Binding-site contacts:
Ligand atom P contacts residue ASP192 of chain 1.C at 3.1 Å.
Ligand atom N6 contacts residue DT3 of chain 1.A at 2.8 Å (h-bond).
Ligand atom N3 contacts residue DG6 of chain 1.A at 2.8 Å (h-bond).
Ligand atom OP1 contacts residue NA1 of chain 1.E at 1.8 Å (h-bond).
Ligand atom C2 contacts residue DT3 of chain 1.A at 3.2 Å.
Ligand atom O5' contacts residue GLY107 of chain 1.C at 2.8 Å.
Ligand atom OP1 contacts residue ALA110 of chain 1.C at 2.7 Å (h-bond).
Ligand atom O2 contacts residue DG6 of chain 1.A at 2.7 Å (h-bond).
Ligand atom OP1 contacts residue GLY107 of chain 1.C at 3.1 Å.
Ligand atom N1 contacts residue DT3 of chain 1.A at 2.7 Å (h-bond).
Ligand atom O2 contacts residue DA7 of chain 1.A at 2.6 Å (h-bond).
Ligand atom C5' contacts residue GLY105 of chain 1.C at 3.2 Å.
Ligand atom N3 contacts residue DA2 of chain 1.A at 2.7 Å (h-bond).
Ligand atom O4 contacts residue DA7 of chain 1.A at 2.9 Å (h-bond).
Ligand atom OP2 contacts residue ASP190 of chain 1.C at 2.5 Å (salt-bridge).
Ligand atom P contacts residue NA1 of chain 1.E at 3.1 Å.
Ligand atom N6 contacts residue DA2 of chain 1.A at 2.9 Å (h-bond).
Ligand atom OP2 contacts residue DGT1 of chain 1.G at 2.3 Å (h-bond).
Ligand atom O3' contacts residue PHE272 of chain 1.C at 2.8 Å.
Ligand atom N4 contacts residue DG6 of chain 1.A at 3.1 Å (h-bond).
Ligand atom N3 contacts residue DA7 of chain 1.A at 2.6 Å (h-bond).
Ligand atom N1 contacts residue DT4 of chain 1.A at 2.3 Å (h-bond).
Ligand atom N3 contacts residue DA5 of chain 1.A at 2.5 Å (h-bond).
Ligand atom C2 contacts residue DA7 of chain 1.A at 3.0 Å.
Ligand atom N1 contacts residue DC1 of chain 1.A at 3.2 Å (h-bond).
Ligand atom O5' contacts residue DGT1 of chain 1.G at 2.7 Å (h-bond).
Ligand atom O4 contacts residue DA2 of chain 1.A at 3.0 Å (h-bond).
Ligand atom C2 contacts residue DT4 of chain 1.A at 2.8 Å.
Ligand atom N2 contacts residue DA2 of chain 1.A at 3.1 Å.
Ligand atom OP1 contacts residue ILE106 of chain 1.C at 2.9 Å (h-bond).
Ligand atom N2 contacts residue DC1 of chain 1.A at 2.7 Å (h-bond).
Ligand atom OP1 contacts residue ASP256 of chain 1.C at 3.1 Å (salt-bridge).
Ligand atom O5' contacts residue ASP192 of chain 1.C at 3.0 Å (salt-bridge).
Ligand atom O2 contacts residue DG6 of chain 1.A at 3.0 Å (h-bond).
Ligand atom OP1 contacts residue GLY105 of chain 1.C at 2.9 Å (h-bond).
Ligand atom C3' contacts residue DGT1 of chain 1.G at 2.9 Å.
Ligand atom O4 contacts residue DA5 of chain 1.A at 2.9 Å (h-bond).
Ligand atom OP1 contacts residue ASP192 of chain 1.C at 2.7 Å (salt-bridge).
Ligand atom N6 contacts residue DT4 of chain 1.A at 2.9 Å (h-bond).
Ligand atom C4' contacts residue PHE272 of chain 1.C at 2.9 Å (hydrophobic).

Sequence of chain 1.C:
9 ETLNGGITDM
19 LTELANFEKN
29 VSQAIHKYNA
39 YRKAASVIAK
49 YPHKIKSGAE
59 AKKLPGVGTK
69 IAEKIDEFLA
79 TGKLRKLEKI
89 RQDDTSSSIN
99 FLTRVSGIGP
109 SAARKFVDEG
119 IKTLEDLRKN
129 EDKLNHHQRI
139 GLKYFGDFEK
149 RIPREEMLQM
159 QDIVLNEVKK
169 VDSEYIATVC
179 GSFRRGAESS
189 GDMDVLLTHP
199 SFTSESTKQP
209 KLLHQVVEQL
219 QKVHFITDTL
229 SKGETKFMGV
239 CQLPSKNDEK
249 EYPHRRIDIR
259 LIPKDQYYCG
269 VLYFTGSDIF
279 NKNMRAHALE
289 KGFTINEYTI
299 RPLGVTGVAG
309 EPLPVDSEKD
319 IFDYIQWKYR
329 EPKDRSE

This small molecule binds to this protein.
Small molecule (SMILES): Cc1cn([C@H]2C[C@H](O[P](=O)(O)OC[C@H]3O[C@@H](n4cnc5c(N)ncnc54)C[C@@H]3O[P](=O)(O)OC[C@H]3O[C@@H](n4cnc5c(N)ncnc54)C[C@@H]3O[P](=O)(O)OC[C@H]3O[C@@H](n4cc(C)c(=O)[nH]c4=O)C[C@@H]3O[P](=O)(O)OC[C@H]3O[C@@H](n4cnc5c(=O)nc(N)[nH]c54)C[C@@H]3O[P](=O)(O)OC[C@H]3O[C@@H](n4cnc5c(=O)nc(N)[nH]c54)C[C@@H]3O)[C@@H](CO[P](=O)(O)O[C@H]3C[C@H](n4ccc(N)nc4=O)O[C@@H]3CO[P](=O)(O)O[C@H]3C[C@H](n4cc(C)c(=O)[nH]c4=O)O[C@@H]3COP(=O)(O)O)O2)c(=O)[nH]c1=O